Sequence of chain 1.A:
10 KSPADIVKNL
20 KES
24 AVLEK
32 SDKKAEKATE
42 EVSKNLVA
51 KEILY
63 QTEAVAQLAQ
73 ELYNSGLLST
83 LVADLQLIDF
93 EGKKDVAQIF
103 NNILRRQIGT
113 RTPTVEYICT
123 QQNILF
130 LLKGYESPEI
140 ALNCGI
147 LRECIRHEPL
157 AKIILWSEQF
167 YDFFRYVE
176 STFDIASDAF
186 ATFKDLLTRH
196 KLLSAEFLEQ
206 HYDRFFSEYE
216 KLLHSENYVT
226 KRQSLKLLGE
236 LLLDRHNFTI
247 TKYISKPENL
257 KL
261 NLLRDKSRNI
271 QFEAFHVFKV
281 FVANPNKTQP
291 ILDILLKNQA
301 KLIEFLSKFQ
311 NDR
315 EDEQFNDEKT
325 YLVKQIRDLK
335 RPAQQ

This small molecule binds to this protein.
Small molecule (SMILES): N[C@@H](CC(=O)O)C(=O)N[C@@H](CC1=c2ccccc2=NC1)C(=O)N[C@@H](CCC(=O)O)C(=O)N[C@@H](Cc1ccccc1)C(=O)O

Binding-site contacts:
Ligand atom CH2 contacts residue PHE305 of chain 1.A at 3.7 Å (hydrophobic).
Ligand atom NE1 contacts residue ARG264 of chain 1.A at 3.3 Å (salt-bridge).
Ligand atom CB contacts residue LYS257 of chain 1.A at 3.8 Å.
Ligand atom NE1 contacts residue MSE260 of chain 1.A at 2.9 Å (h-bond).
Ligand atom CD1 contacts residue ARG264 of chain 1.A at 3.8 Å.
Ligand atom CE2 contacts residue MSE260 of chain 1.A at 3.9 Å.
Ligand atom CZ3 contacts residue LYS301 of chain 1.A at 3.8 Å.
Ligand atom CH2 contacts residue LEU302 of chain 1.A at 3.6 Å (hydrophobic).
Ligand atom O contacts residue LYS301 of chain 1.A at 3.2 Å.
Ligand atom CB contacts residue LYS297 of chain 1.A at 4.0 Å.
Ligand atom O contacts residue LYS297 of chain 1.A at 3.9 Å.
Ligand atom CD1 contacts residue ASN261 of chain 1.A at 3.6 Å.
Ligand atom O contacts residue ASN298 of chain 1.A at 2.7 Å (h-bond).
Ligand atom CZ contacts residue ASN261 of chain 1.A at 3.7 Å.
Ligand atom CE2 contacts residue LYS257 of chain 1.A at 3.9 Å.
Ligand atom CD1 contacts residue MSE260 of chain 1.A at 3.7 Å.
Ligand atom CB contacts residue ASN298 of chain 1.A at 3.6 Å.
Ligand atom O contacts residue LYS297 of chain 1.A at 3.6 Å.
Ligand atom CA contacts residue ASN298 of chain 1.A at 3.4 Å.
Ligand atom CE3 contacts residue ARG264 of chain 1.A at 3.7 Å.
Ligand atom CE2 contacts residue ARG264 of chain 1.A at 3.5 Å.
Ligand atom CE3 contacts residue MSE260 of chain 1.A at 3.5 Å.
Ligand atom CG contacts residue MSE260 of chain 1.A at 3.7 Å.
Ligand atom C contacts residue ASN298 of chain 1.A at 3.6 Å.
Ligand atom CD2 contacts residue ARG264 of chain 1.A at 3.6 Å.
Ligand atom C contacts residue ASN298 of chain 1.A at 3.8 Å.
Ligand atom CZ3 contacts residue LEU302 of chain 1.A at 3.7 Å (hydrophobic).
Ligand atom CA contacts residue ASN298 of chain 1.A at 3.9 Å.
Ligand atom CE3 contacts residue ASN298 of chain 1.A at 3.6 Å.
Ligand atom CG contacts residue LYS257 of chain 1.A at 3.6 Å.
Ligand atom CZ contacts residue LYS257 of chain 1.A at 3.9 Å.
Ligand atom CZ2 contacts residue ARG264 of chain 1.A at 3.5 Å.
Ligand atom CE1 contacts residue ASN261 of chain 1.A at 3.7 Å.
Ligand atom CE1 contacts residue LYS257 of chain 1.A at 3.8 Å.
Ligand atom CD2 contacts residue MSE260 of chain 1.A at 3.4 Å.
Ligand atom CD1 contacts residue LYS257 of chain 1.A at 3.7 Å.
Ligand atom CH2 contacts residue ARG264 of chain 1.A at 3.6 Å.
Ligand atom N contacts residue ASN298 of chain 1.A at 2.9 Å (h-bond).
Ligand atom CD2 contacts residue ILE294 of chain 1.A at 4.0 Å (hydrophobic).
Ligand atom CZ3 contacts residue ARG264 of chain 1.A at 3.7 Å.